Sequence of chain 38.A:
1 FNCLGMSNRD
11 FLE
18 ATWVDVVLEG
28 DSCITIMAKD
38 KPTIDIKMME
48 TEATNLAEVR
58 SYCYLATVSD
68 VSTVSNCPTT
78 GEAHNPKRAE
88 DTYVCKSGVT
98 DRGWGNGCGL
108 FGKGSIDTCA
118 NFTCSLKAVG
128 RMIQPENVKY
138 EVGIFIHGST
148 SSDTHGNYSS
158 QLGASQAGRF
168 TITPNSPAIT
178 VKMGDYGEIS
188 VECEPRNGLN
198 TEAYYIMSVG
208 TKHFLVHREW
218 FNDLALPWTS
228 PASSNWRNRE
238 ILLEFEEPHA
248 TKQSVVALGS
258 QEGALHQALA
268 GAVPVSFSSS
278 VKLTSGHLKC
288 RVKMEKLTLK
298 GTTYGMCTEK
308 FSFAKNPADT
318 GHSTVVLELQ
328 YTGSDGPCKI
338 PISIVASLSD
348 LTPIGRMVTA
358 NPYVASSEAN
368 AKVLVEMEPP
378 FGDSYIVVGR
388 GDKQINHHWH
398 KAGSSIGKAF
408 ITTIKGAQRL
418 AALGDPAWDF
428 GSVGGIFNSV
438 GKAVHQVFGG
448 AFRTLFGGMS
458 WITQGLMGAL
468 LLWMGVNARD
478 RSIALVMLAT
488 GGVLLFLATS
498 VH

Binding-site contacts:
Ligand atom C1 contacts residue SER156 of chain 38.A at 4.3 Å.
Ligand atom N2 contacts residue ASN154 of chain 38.A at 2.9 Å (h-bond).
Ligand atom C1 contacts residue ASN154 of chain 38.A at 1.4 Å.
Ligand atom O5 contacts residue ASN154 of chain 38.A at 2.4 Å (h-bond).
Ligand atom C7 contacts residue ASN154 of chain 38.A at 3.5 Å.
Ligand atom C8 contacts residue ASN154 of chain 38.A at 4.2 Å.
Ligand atom C4 contacts residue ASN154 of chain 38.A at 4.2 Å.
Ligand atom C5 contacts residue ASN154 of chain 38.A at 3.7 Å.
Ligand atom C3 contacts residue ASN154 of chain 38.A at 3.8 Å.
Ligand atom C2 contacts residue ASN154 of chain 38.A at 2.5 Å.
Ligand atom O7 contacts residue ASN154 of chain 38.A at 3.8 Å.

The protein below binds the small molecule below.
Small molecule (SMILES): CC(=O)N[C@@H]1[C@@H](O)[C@H](O)[C@@H](CO)O[C@H]1O